Binding-site contacts:
Ligand atom C3 contacts residue HIS85 of chain 1.B at 3.9 Å.
Ligand atom O5 contacts residue GLY68 of chain 1.B at 3.4 Å (h-bond).
Ligand atom O6 contacts residue ASN27 of chain 1.B at 2.7 Å (h-bond).
Ligand atom C1 contacts residue GOL1 of chain 1.I at 3.2 Å.
Ligand atom C5 contacts residue GOL1 of chain 1.I at 4.2 Å.
Ligand atom C1 contacts residue GLY68 of chain 1.B at 4.3 Å.
Ligand atom O3 contacts residue ASP83 of chain 1.B at 2.7 Å (salt-bridge).
Ligand atom O6 contacts residue TYR66 of chain 1.B at 3.4 Å.
Ligand atom C6 contacts residue VAL79 of chain 1.B at 4.2 Å (hydrophobic).
Ligand atom C5 contacts residue GLY68 of chain 1.B at 4.1 Å.
Ligand atom O5 contacts residue GLY67 of chain 1.B at 3.2 Å.
Ligand atom C3 contacts residue HIS81 of chain 1.B at 4.0 Å.
Ligand atom O3 contacts residue HIS85 of chain 1.B at 3.0 Å (h-bond).
Ligand atom C6 contacts residue ASN27 of chain 1.B at 3.6 Å.
Ligand atom O6 contacts residue GLY68 of chain 1.B at 4.3 Å.
Ligand atom O1 contacts residue GOL1 of chain 1.I at 2.7 Å (h-bond).
Ligand atom C6 contacts residue GLY68 of chain 1.B at 3.9 Å.
Ligand atom O3 contacts residue ARG87 of chain 1.B at 4.3 Å.
Ligand atom C6 contacts residue PRO65 of chain 1.B at 3.5 Å (hydrophobic).
Ligand atom O6 contacts residue VAL79 of chain 1.B at 3.7 Å.
Ligand atom O4 contacts residue HIS64 of chain 1.B at 2.8 Å (h-bond).
Ligand atom C6 contacts residue GLY67 of chain 1.B at 3.5 Å.
Ligand atom C3 contacts residue ASP83 of chain 1.B at 3.5 Å.
Ligand atom O4 contacts residue HIS85 of chain 1.B at 3.0 Å (h-bond).
Ligand atom O4 contacts residue GLY68 of chain 1.B at 3.4 Å.
Ligand atom C2 contacts residue ARG87 of chain 1.B at 4.3 Å.
Ligand atom C4 contacts residue HIS64 of chain 1.B at 3.4 Å.
Ligand atom C1 contacts residue GLY67 of chain 1.B at 3.8 Å.
Ligand atom O6 contacts residue GOL1 of chain 1.I at 4.1 Å.
Ligand atom C5 contacts residue HIS81 of chain 1.B at 3.7 Å.
Ligand atom C5 contacts residue ASN27 of chain 1.B at 4.1 Å.
Ligand atom C4 contacts residue HIS85 of chain 1.B at 3.9 Å.
Ligand atom C6 contacts residue HIS81 of chain 1.B at 4.0 Å.
Ligand atom C5 contacts residue GLY67 of chain 1.B at 4.1 Å.
Ligand atom C4 contacts residue HIS81 of chain 1.B at 3.9 Å.
Ligand atom C6 contacts residue HIS64 of chain 1.B at 3.8 Å.
Ligand atom O5 contacts residue GOL1 of chain 1.I at 3.6 Å.
Ligand atom O6 contacts residue PRO65 of chain 1.B at 3.7 Å.
Ligand atom C6 contacts residue TYR66 of chain 1.B at 4.3 Å (hydrophobic).
Ligand atom O6 contacts residue GLY67 of chain 1.B at 2.9 Å (h-bond).

Sequence of chain 1.B:
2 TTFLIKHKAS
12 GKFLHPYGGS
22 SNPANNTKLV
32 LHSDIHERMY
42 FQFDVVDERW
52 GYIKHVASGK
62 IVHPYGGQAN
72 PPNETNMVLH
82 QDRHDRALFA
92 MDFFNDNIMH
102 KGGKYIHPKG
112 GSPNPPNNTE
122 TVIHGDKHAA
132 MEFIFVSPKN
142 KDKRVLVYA

This small molecule binds to this protein.
Small molecule (SMILES): OC[C@H]1O[C@H](O)[C@H](O)[C@@H](O)[C@H]1O